The protein below binds the small molecule below.
Small molecule (SMILES): OC[C@H]1O[C@H](O[C@@H]2[C@H](O)[C@@H](O)[C@H](O)O[C@@H]2CO)[C@H](O)[C@@H](O)[C@H]1O

Binding-site contacts:
Ligand atom O6 contacts residue ARG33 of chain 1.S at 3.3 Å.
Ligand atom C5 contacts residue TRP34 of chain 1.S at 3.7 Å (hydrophobic).
Ligand atom C6 contacts residue TRP34 of chain 1.S at 3.9 Å (hydrophobic).
Ligand atom O6 contacts residue ASN35 of chain 1.S at 2.9 Å (h-bond).
Ligand atom C6 contacts residue ASN35 of chain 1.S at 3.5 Å.
Ligand atom C6 contacts residue TRP34 of chain 1.T at 3.6 Å (hydrophobic).
Ligand atom C1 contacts residue TRP34 of chain 1.S at 4.4 Å (hydrophobic).
Ligand atom C1 contacts residue ARG33 of chain 1.S at 4.4 Å.
Ligand atom O6 contacts residue TYR14 of chain 1.T at 3.9 Å.
Ligand atom C3 contacts residue ASP18 of chain 1.T at 4.3 Å.
Ligand atom C4 contacts residue TRP34 of chain 1.S at 3.5 Å (hydrophobic).
Ligand atom C2 contacts residue TRP34 of chain 1.S at 4.5 Å (hydrophobic).
Ligand atom O6 contacts residue ASP18 of chain 1.T at 4.3 Å.
Ligand atom C6 contacts residue ASP18 of chain 1.T at 4.5 Å.
Ligand atom C1 contacts residue TRP34 of chain 1.S at 4.0 Å (hydrophobic).
Ligand atom O5 contacts residue TRP34 of chain 1.S at 3.1 Å (h-bond).
Ligand atom O4 contacts residue ASP18 of chain 1.T at 2.7 Å (salt-bridge).
Ligand atom O4 contacts residue ARG33 of chain 1.S at 3.2 Å.
Ligand atom C3 contacts residue TRP34 of chain 1.S at 3.4 Å (hydrophobic).
Ligand atom C4 contacts residue TRP34 of chain 1.T at 4.1 Å (hydrophobic).
Ligand atom O3 contacts residue ASP18 of chain 1.T at 3.9 Å.
Ligand atom O3 contacts residue TRP34 of chain 1.S at 3.7 Å.
Ligand atom C2 contacts residue ASN32 of chain 1.S at 4.2 Å.
Ligand atom C6 contacts residue TRP34 of chain 1.S at 4.2 Å (hydrophobic).
Ligand atom C4 contacts residue ASP18 of chain 1.T at 3.4 Å.
Ligand atom O5 contacts residue ASN32 of chain 1.S at 4.0 Å.
Ligand atom C5 contacts residue TRP34 of chain 1.T at 4.0 Å (hydrophobic).
Ligand atom C1 contacts residue ASN32 of chain 1.S at 3.7 Å.
Ligand atom O5 contacts residue ARG33 of chain 1.S at 3.8 Å.
Ligand atom O6 contacts residue TRP34 of chain 1.S at 2.9 Å (h-bond).
Ligand atom C5 contacts residue TRP34 of chain 1.S at 4.2 Å (hydrophobic).

Sequence of chain 1.S:
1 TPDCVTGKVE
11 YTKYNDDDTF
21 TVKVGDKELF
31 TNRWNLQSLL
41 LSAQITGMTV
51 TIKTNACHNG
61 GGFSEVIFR

Sequence of chain 1.T:
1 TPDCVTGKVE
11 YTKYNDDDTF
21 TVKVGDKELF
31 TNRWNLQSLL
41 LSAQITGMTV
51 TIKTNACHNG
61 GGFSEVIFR